This protein binds this small molecule.
Small molecule (SMILES): CC(=O)N[C@H]1[C@H](O[C@H]2[C@H](O)[C@@H](NC(C)=O)CO[C@@H]2CO)O[C@H](CO)[C@@H](O)[C@@H]1O

Sequence of chain 1.B:
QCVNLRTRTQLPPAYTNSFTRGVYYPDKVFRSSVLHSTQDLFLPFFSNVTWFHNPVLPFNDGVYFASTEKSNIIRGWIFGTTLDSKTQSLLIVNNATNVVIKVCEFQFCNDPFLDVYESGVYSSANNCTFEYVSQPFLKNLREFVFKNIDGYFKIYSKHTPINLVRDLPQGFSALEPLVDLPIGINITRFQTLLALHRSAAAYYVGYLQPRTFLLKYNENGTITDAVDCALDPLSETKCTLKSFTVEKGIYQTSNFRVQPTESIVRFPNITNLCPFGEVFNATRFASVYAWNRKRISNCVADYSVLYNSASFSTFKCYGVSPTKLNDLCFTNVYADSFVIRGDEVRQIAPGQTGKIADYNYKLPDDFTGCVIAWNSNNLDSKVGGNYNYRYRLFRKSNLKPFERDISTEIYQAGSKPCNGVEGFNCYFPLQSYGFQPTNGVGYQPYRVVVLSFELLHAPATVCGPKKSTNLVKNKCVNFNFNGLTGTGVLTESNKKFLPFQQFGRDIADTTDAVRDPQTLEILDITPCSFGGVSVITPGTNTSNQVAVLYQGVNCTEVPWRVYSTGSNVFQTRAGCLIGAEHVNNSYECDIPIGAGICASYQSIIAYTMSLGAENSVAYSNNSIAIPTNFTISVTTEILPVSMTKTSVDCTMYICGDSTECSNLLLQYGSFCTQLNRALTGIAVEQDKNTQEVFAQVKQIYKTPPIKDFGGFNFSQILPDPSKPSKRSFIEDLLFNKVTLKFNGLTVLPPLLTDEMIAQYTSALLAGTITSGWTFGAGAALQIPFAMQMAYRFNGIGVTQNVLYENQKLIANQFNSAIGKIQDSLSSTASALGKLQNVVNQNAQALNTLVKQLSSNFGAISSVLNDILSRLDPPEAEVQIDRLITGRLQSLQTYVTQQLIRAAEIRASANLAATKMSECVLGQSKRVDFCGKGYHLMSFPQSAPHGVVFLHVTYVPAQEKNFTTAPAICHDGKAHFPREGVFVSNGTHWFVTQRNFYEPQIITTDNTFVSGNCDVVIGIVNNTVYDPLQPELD

Binding-site contacts:
Ligand atom O5 contacts residue PHE1101 of chain 1.B at 3.8 Å.
Ligand atom C1 contacts residue ASN1096 of chain 1.B at 1.4 Å.
Ligand atom O5 contacts residue ASN1096 of chain 1.B at 2.4 Å (h-bond).
Ligand atom O7 contacts residue ASN1096 of chain 1.B at 3.5 Å (h-bond).
Ligand atom C5 contacts residue PHE1101 of chain 1.B at 3.9 Å (hydrophobic).
Ligand atom C5 contacts residue HIS1099 of chain 1.B at 3.5 Å.
Ligand atom O5 contacts residue HIS1099 of chain 1.B at 4.2 Å.
Ligand atom C8 contacts residue HIS1099 of chain 1.B at 4.1 Å.
Ligand atom C8 contacts residue ASN1096 of chain 1.B at 3.8 Å.
Ligand atom O4 contacts residue HIS1099 of chain 1.B at 3.7 Å.
Ligand atom N2 contacts residue THR1098 of chain 1.B at 3.7 Å.
Ligand atom C7 contacts residue HIS1099 of chain 1.B at 4.1 Å.
Ligand atom O7 contacts residue HIS1099 of chain 1.B at 3.9 Å.
Ligand atom C2 contacts residue ASN1096 of chain 1.B at 2.5 Å.
Ligand atom C6 contacts residue PHE1101 of chain 1.B at 3.5 Å (hydrophobic).
Ligand atom C2 contacts residue THR1098 of chain 1.B at 4.1 Å.
Ligand atom C3 contacts residue HIS1099 of chain 1.B at 3.8 Å.
Ligand atom C1 contacts residue THR1098 of chain 1.B at 4.0 Å.
Ligand atom C5 contacts residue ASN1096 of chain 1.B at 3.7 Å.
Ligand atom C3 contacts residue ASN1096 of chain 1.B at 3.8 Å.
Ligand atom C6 contacts residue HIS1099 of chain 1.B at 4.5 Å.
Ligand atom C4 contacts residue ASN1096 of chain 1.B at 4.2 Å.
Ligand atom C1 contacts residue HIS1099 of chain 1.B at 4.0 Å.
Ligand atom N2 contacts residue ASN1096 of chain 1.B at 2.9 Å (h-bond).
Ligand atom C3 contacts residue THR1098 of chain 1.B at 3.9 Å.
Ligand atom C4 contacts residue HIS1099 of chain 1.B at 3.9 Å.
Ligand atom C2 contacts residue HIS1099 of chain 1.B at 4.5 Å.
Ligand atom C8 contacts residue THR1098 of chain 1.B at 4.5 Å.
Ligand atom C7 contacts residue ASN1096 of chain 1.B at 3.4 Å.